Binding-site contacts:
Ligand atom OAK contacts residue ARG423 of chain 2.A at 3.7 Å.
Ligand atom OAO contacts residue VAL180 of chain 2.A at 3.6 Å.
Ligand atom CAY contacts residue ARG192 of chain 2.A at 3.6 Å.
Ligand atom OAA contacts residue GLN76 of chain 2.A at 2.9 Å (h-bond).
Ligand atom CBA contacts residue GLU178 of chain 2.A at 3.4 Å.
Ligand atom OAT contacts residue PRO79 of chain 2.A at 3.1 Å.
Ligand atom OAB contacts residue LYS190 of chain 2.A at 3.5 Å.
Ligand atom CBF contacts residue GLN76 of chain 2.A at 3.4 Å.
Ligand atom OAU contacts residue LYS181 of chain 2.A at 3.7 Å.
Ligand atom NBO contacts residue ARG192 of chain 2.A at 3.6 Å (salt-bridge).
Ligand atom CBP contacts residue SO41 of chain 2.E at 3.7 Å.
Ligand atom CAX contacts residue GLN76 of chain 2.A at 3.4 Å.
Ligand atom CBR contacts residue ARG192 of chain 2.A at 2.8 Å.
Ligand atom CBB contacts residue ASP75 of chain 2.A at 3.6 Å.
Ligand atom CAV contacts residue GLN76 of chain 2.A at 3.4 Å.
Ligand atom CBA contacts residue ARG192 of chain 2.A at 3.6 Å.
Ligand atom CBD contacts residue ASP75 of chain 2.A at 3.3 Å.
Ligand atom CCF contacts residue TRP52 of chain 2.A at 3.5 Å (hydrophobic).
Ligand atom OAO contacts residue LYS181 of chain 2.A at 3.0 Å (salt-bridge).
Ligand atom CBX contacts residue TRP52 of chain 2.A at 3.5 Å (hydrophobic).
Ligand atom CBT contacts residue LYS184 of chain 2.A at 3.6 Å.
Ligand atom OAS contacts residue ARG402 of chain 2.A at 3.4 Å.
Ligand atom NBM contacts residue SO41 of chain 2.E at 3.2 Å (h-bond).
Ligand atom CBU contacts residue GLN76 of chain 2.A at 3.5 Å.
Ligand atom CAX contacts residue ARG255 of chain 2.A at 3.7 Å.
Ligand atom CBV contacts residue ARG192 of chain 2.A at 3.1 Å.
Ligand atom OAU contacts residue LYS184 of chain 2.A at 2.9 Å (salt-bridge).
Ligand atom CAV contacts residue ARG255 of chain 2.A at 3.6 Å.
Ligand atom OAC contacts residue ARG192 of chain 2.A at 2.5 Å (salt-bridge).
Ligand atom OAM contacts residue ARG255 of chain 2.A at 3.0 Å (salt-bridge).
Ligand atom CBS contacts residue GLN76 of chain 2.A at 3.4 Å.
Ligand atom NBN contacts residue ASP75 of chain 2.A at 3.7 Å.
Ligand atom OAO contacts residue LYS184 of chain 2.A at 3.5 Å.
Ligand atom CAZ contacts residue GLN76 of chain 2.A at 3.5 Å.
Ligand atom OAN contacts residue LYS184 of chain 2.A at 3.5 Å.
Ligand atom CBK contacts residue TRP52 of chain 2.A at 3.4 Å (hydrophobic).
Ligand atom CBC contacts residue ARG192 of chain 2.A at 3.5 Å.
Ligand atom NBL contacts residue SO41 of chain 2.E at 3.3 Å (h-bond).
Ligand atom CBA contacts residue VAL180 of chain 2.A at 3.4 Å (hydrophobic).
Ligand atom CBC contacts residue GLU178 of chain 2.A at 3.5 Å.

This protein binds this small molecule.
Small molecule (SMILES): O=C(Nc1cccc(C(=O)Nc2ccc(S(=O)(=O)O)c3cc(S(=O)(=O)O)cc(S(=O)(=O)O)c23)c1)Nc1cccc(C(=O)Nc2ccc(S(=O)(=O)O)c3cc(S(=O)(=O)O)cc(S(=O)(=O)O)c23)c1

Sequence of chain 2.A:
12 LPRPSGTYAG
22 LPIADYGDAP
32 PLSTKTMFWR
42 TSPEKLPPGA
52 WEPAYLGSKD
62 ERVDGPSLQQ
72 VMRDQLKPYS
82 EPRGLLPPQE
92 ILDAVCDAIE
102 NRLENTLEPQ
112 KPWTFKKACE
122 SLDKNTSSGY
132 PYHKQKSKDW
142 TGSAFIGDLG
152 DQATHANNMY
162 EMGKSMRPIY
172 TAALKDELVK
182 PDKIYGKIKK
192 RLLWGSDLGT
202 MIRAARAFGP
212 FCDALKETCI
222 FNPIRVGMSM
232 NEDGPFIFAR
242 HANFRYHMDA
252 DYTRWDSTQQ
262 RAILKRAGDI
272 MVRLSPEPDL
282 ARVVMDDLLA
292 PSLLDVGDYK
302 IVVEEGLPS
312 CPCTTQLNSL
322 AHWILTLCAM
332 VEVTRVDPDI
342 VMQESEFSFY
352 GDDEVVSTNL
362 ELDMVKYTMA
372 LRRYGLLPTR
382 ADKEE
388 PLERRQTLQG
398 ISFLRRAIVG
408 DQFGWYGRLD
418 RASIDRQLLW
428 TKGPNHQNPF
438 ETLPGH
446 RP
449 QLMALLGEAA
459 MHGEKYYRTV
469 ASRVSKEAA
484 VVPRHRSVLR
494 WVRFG